Binding-site contacts:
Ligand atom O6 contacts residue SER790 of chain 1.A at 3.7 Å.
Ligand atom O6 contacts residue GLN791 of chain 1.A at 2.6 Å (h-bond).
Ligand atom C2 contacts residue ASN788 of chain 1.A at 2.5 Å.
Ligand atom C7 contacts residue ASN788 of chain 1.A at 3.1 Å.
Ligand atom C1 contacts residue SER790 of chain 1.A at 3.4 Å.
Ligand atom O7 contacts residue ASN788 of chain 1.A at 2.9 Å (h-bond).
Ligand atom C4 contacts residue ASN788 of chain 1.A at 4.2 Å.
Ligand atom N2 contacts residue ASN788 of chain 1.A at 2.9 Å (h-bond).
Ligand atom C1 contacts residue ASN788 of chain 1.A at 1.4 Å.
Ligand atom C6 contacts residue GLN791 of chain 1.A at 4.0 Å.
Ligand atom C8 contacts residue ASN788 of chain 1.A at 4.3 Å.
Ligand atom C5 contacts residue SER790 of chain 1.A at 3.5 Å.
Ligand atom O5 contacts residue GLN791 of chain 1.A at 4.3 Å.
Ligand atom C3 contacts residue ASN788 of chain 1.A at 3.8 Å.
Ligand atom C6 contacts residue SER790 of chain 1.A at 4.2 Å.
Ligand atom O5 contacts residue ASN788 of chain 1.A at 2.4 Å (h-bond).
Ligand atom O5 contacts residue SER790 of chain 1.A at 3.4 Å (h-bond).
Ligand atom C5 contacts residue ASN788 of chain 1.A at 3.7 Å.

Sequence of chain 1.A:
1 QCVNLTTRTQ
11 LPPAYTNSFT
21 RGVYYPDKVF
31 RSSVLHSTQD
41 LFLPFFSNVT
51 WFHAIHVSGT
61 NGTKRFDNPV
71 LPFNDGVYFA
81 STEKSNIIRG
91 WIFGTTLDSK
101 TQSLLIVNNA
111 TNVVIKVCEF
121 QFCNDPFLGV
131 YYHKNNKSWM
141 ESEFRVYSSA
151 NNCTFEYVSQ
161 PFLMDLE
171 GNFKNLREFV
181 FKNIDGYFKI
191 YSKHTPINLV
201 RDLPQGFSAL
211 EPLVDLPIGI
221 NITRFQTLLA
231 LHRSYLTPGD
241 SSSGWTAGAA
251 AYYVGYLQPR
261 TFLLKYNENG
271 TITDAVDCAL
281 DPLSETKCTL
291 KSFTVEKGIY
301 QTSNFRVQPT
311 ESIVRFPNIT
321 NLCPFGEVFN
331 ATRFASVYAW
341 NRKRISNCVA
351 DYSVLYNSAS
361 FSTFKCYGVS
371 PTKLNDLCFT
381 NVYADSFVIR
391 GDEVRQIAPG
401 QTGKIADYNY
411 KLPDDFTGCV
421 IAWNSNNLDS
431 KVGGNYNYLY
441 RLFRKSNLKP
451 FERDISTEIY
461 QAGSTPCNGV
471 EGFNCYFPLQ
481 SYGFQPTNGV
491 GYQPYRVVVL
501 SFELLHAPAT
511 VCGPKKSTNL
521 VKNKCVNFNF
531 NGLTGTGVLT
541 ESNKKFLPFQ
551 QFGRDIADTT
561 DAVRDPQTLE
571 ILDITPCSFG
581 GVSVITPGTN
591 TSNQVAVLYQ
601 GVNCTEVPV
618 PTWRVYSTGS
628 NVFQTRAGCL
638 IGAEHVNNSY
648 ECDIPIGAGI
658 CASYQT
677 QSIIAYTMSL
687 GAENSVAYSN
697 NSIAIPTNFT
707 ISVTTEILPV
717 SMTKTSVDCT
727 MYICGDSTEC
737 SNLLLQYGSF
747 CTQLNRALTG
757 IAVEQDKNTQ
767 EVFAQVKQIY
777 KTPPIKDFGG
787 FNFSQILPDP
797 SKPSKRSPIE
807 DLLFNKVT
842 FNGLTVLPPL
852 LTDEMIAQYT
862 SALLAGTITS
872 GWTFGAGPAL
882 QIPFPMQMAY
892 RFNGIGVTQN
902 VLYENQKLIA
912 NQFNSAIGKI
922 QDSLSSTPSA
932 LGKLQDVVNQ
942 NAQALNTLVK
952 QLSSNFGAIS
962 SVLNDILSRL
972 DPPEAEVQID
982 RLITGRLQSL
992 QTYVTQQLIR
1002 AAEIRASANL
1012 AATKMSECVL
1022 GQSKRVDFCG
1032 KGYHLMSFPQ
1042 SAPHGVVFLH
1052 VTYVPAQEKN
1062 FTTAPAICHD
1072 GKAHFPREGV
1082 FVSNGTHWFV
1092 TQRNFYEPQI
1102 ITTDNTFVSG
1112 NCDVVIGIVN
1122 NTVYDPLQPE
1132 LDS

A protein and the small-molecule ligand that binds it are described below.
Small molecule (SMILES): CC(=O)N[C@H]1[C@H](O[C@H]2[C@H](O)[C@@H](NC(C)=O)CO[C@@H]2CO)O[C@H](CO)[C@@H](O)[C@@H]1O